Sequence of chain 1.BA:
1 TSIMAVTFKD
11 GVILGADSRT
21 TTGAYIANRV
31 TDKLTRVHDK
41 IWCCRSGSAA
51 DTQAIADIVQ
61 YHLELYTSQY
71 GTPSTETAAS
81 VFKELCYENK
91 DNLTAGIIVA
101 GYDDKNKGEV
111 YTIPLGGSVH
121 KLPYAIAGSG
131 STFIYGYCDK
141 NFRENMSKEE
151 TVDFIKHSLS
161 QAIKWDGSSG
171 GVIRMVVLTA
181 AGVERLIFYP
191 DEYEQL

Binding-site contacts:
Ligand atom C3 contacts residue SER168 of chain 1.BA at 3.0 Å.
Ligand atom C2 contacts residue THR1 of chain 1.BA at 1.5 Å.
Ligand atom C3 contacts residue THR1 of chain 1.BA at 2.4 Å.
Ligand atom CE2 contacts residue ARG45 of chain 1.BA at 3.1 Å.
Ligand atom O contacts residue THR1 of chain 1.BA at 2.2 Å (h-bond).
Ligand atom CG contacts residue SER118 of chain 1.V at 3.7 Å.
Ligand atom O contacts residue GLY47 of chain 1.BA at 3.1 Å (h-bond).
Ligand atom CE1 contacts residue THR20 of chain 1.BA at 3.5 Å.
Ligand atom C contacts residue THR1 of chain 1.BA at 1.4 Å.
Ligand atom C3 contacts residue ARG19 of chain 1.BA at 3.3 Å.
Ligand atom O contacts residue ALA49 of chain 1.BA at 3.3 Å (h-bond).
Ligand atom CA contacts residue THR21 of chain 1.BA at 3.3 Å.
Ligand atom O contacts residue THR21 of chain 1.BA at 3.4 Å (h-bond).
Ligand atom CB contacts residue THR20 of chain 1.BA at 3.8 Å.
Ligand atom O contacts residue SER168 of chain 1.BA at 3.5 Å.
Ligand atom CD2 contacts residue ARG45 of chain 1.BA at 3.6 Å.
Ligand atom C1 contacts residue THR1 of chain 1.BA at 2.5 Å.
Ligand atom CG contacts residue THR1 of chain 1.BA at 3.8 Å.
Ligand atom C3 contacts residue LYS33 of chain 1.BA at 3.7 Å.
Ligand atom O contacts residue THR20 of chain 1.BA at 3.2 Å.
Ligand atom N contacts residue THR1 of chain 1.BA at 3.6 Å.
Ligand atom CB contacts residue THR1 of chain 1.BA at 2.7 Å.
Ligand atom O contacts residue THR21 of chain 1.BA at 3.3 Å (h-bond).
Ligand atom CA contacts residue THR1 of chain 1.BA at 2.3 Å.
Ligand atom N contacts residue THR21 of chain 1.BA at 3.2 Å (h-bond).
Ligand atom CD contacts residue HIS114 of chain 1.V at 3.6 Å.
Ligand atom C contacts residue GLY47 of chain 1.BA at 3.6 Å.
Ligand atom CE1 contacts residue THR31 of chain 1.BA at 3.7 Å.
Ligand atom CH3 contacts residue HIS114 of chain 1.V at 3.6 Å.
Ligand atom O contacts residue THR1 of chain 1.BA at 3.2 Å (h-bond).
Ligand atom CB contacts residue GLY47 of chain 1.BA at 3.7 Å.
Ligand atom C contacts residue THR21 of chain 1.BA at 3.7 Å.
Ligand atom N contacts residue GLY47 of chain 1.BA at 2.9 Å (h-bond).
Ligand atom CD2 contacts residue LYS33 of chain 1.BA at 3.8 Å.
Ligand atom CE1 contacts residue ALA49 of chain 1.BA at 3.7 Å (hydrophobic).
Ligand atom CZ contacts residue ARG45 of chain 1.BA at 3.7 Å.
Ligand atom CB contacts residue GLY47 of chain 1.BA at 3.7 Å.
Ligand atom CZ contacts residue THR31 of chain 1.BA at 3.5 Å.
Ligand atom CA contacts residue GLY47 of chain 1.BA at 3.3 Å.
Ligand atom O contacts residue SER46 of chain 1.BA at 3.7 Å.

This small molecule binds to this protein.
Small molecule (SMILES): CC(=O)N1CCC[C@H]1C(=O)N[C@@H](C)C(=O)N[C@@H](Cc1ccccc1)[C@@H](O)[C@H](C)CO

Sequence of chain 1.V:
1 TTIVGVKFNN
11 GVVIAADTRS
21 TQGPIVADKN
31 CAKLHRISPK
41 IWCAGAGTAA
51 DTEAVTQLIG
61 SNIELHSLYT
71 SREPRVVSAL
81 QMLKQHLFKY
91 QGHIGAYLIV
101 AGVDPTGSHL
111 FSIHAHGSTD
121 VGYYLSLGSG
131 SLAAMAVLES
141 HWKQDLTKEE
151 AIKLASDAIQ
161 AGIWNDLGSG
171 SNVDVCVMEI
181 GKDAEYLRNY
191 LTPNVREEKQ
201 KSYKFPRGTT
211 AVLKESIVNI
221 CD